Sequence of chain 1.A:
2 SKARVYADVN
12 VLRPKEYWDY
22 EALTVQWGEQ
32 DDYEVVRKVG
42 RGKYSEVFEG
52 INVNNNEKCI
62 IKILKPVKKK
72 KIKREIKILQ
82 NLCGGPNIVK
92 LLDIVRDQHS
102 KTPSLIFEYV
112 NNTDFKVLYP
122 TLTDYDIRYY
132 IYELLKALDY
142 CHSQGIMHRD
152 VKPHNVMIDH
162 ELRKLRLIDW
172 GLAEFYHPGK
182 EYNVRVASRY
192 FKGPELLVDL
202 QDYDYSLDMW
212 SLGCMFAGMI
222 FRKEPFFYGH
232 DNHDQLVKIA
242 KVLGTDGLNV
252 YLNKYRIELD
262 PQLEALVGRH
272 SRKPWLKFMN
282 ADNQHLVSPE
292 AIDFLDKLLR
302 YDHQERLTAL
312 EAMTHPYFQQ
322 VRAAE

A small-molecule ligand and the protein it binds are described below.
Small molecule (SMILES): S=c1[nH]c2c(Br)c(Br)c(Br)c(Br)c2[nH]1

Binding-site contacts:
Ligand atom BR4 contacts residue MET158 of chain 1.A at 3.8 Å.
Ligand atom BR3 contacts residue ILE61 of chain 1.A at 3.8 Å.
Ligand atom N6 contacts residue VAL48 of chain 1.A at 3.7 Å.
Ligand atom C5 contacts residue ILE61 of chain 1.A at 3.8 Å (hydrophobic).
Ligand atom BR3 contacts residue VAL111 of chain 1.A at 2.7 Å.
Ligand atom BR4 contacts residue ASN113 of chain 1.A at 4.1 Å.
Ligand atom BR4 contacts residue VAL40 of chain 1.A at 3.9 Å.
Ligand atom S10 contacts residue ARG42 of chain 1.A at 4.0 Å.
Ligand atom BR1 contacts residue PHE108 of chain 1.A at 4.0 Å.
Ligand atom C4 contacts residue VAL40 of chain 1.A at 4.2 Å (hydrophobic).
Ligand atom BR1 contacts residue ILE61 of chain 1.A at 3.9 Å.
Ligand atom C8 contacts residue VAL48 of chain 1.A at 3.7 Å (hydrophobic).
Ligand atom BR2 contacts residue VAL90 of chain 1.A at 4.3 Å.
Ligand atom C4 contacts residue MET158 of chain 1.A at 3.5 Å (hydrophobic).
Ligand atom C13 contacts residue ILE169 of chain 1.A at 4.2 Å (hydrophobic).
Ligand atom C5 contacts residue ILE169 of chain 1.A at 3.7 Å (hydrophobic).
Ligand atom N14 contacts residue VAL48 of chain 1.A at 3.5 Å.
Ligand atom C2 contacts residue MET158 of chain 1.A at 3.9 Å (hydrophobic).
Ligand atom BR2 contacts residue ILE169 of chain 1.A at 4.3 Å.
Ligand atom C3 contacts residue MET158 of chain 1.A at 3.6 Å (hydrophobic).
Ligand atom C8 contacts residue ILE169 of chain 1.A at 4.2 Å (hydrophobic).
Ligand atom C3 contacts residue ILE61 of chain 1.A at 3.9 Å (hydrophobic).
Ligand atom BR3 contacts residue MET158 of chain 1.A at 4.0 Å.
Ligand atom N14 contacts residue ILE169 of chain 1.A at 3.5 Å.
Ligand atom C7 contacts residue VAL48 of chain 1.A at 3.6 Å (hydrophobic).
Ligand atom C2 contacts residue ILE61 of chain 1.A at 3.8 Å (hydrophobic).
Ligand atom N6 contacts residue VAL40 of chain 1.A at 4.2 Å.
Ligand atom C7 contacts residue ILE169 of chain 1.A at 3.5 Å (hydrophobic).
Ligand atom S10 contacts residue VAL48 of chain 1.A at 3.5 Å.
Ligand atom BR2 contacts residue GLU109 of chain 1.A at 3.7 Å.
Ligand atom BR2 contacts residue MET158 of chain 1.A at 4.4 Å.
Ligand atom C5 contacts residue VAL48 of chain 1.A at 4.3 Å (hydrophobic).
Ligand atom C13 contacts residue VAL48 of chain 1.A at 3.5 Å (hydrophobic).
Ligand atom BR1 contacts residue ILE169 of chain 1.A at 3.9 Å.
Ligand atom C8 contacts residue MET158 of chain 1.A at 4.0 Å (hydrophobic).
Ligand atom BR2 contacts residue VAL111 of chain 1.A at 4.0 Å.
Ligand atom BR2 contacts residue ILE61 of chain 1.A at 3.6 Å.
Ligand atom S10 contacts residue GLY41 of chain 1.A at 4.1 Å.
Ligand atom BR1 contacts residue VAL90 of chain 1.A at 4.3 Å.
Ligand atom BR3 contacts residue ASN113 of chain 1.A at 4.1 Å.